Sequence of chain 1.C:
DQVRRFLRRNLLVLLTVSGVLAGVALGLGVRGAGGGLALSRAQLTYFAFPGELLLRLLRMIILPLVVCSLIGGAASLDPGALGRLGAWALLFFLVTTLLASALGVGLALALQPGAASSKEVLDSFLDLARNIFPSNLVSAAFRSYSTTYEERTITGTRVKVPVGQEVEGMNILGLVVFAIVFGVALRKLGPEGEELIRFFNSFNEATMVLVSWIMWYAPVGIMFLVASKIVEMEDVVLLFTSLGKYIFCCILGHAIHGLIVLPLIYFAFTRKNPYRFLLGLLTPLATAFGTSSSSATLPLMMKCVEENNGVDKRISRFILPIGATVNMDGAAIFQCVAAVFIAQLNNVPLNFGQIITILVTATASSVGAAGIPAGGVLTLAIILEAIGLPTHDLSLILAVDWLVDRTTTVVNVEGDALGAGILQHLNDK

Binding-site contacts:
Ligand atom O contacts residue GLY438 of chain 1.C at 3.8 Å.
Ligand atom N contacts residue ASP472 of chain 1.C at 2.4 Å (salt-bridge).
Ligand atom OXT contacts residue THR476 of chain 1.C at 3.4 Å.
Ligand atom C contacts residue ASP472 of chain 1.C at 3.7 Å.
Ligand atom O contacts residue ASP472 of chain 1.C at 4.0 Å.
Ligand atom OXT contacts residue SER361 of chain 1.C at 3.6 Å (h-bond).
Ligand atom C contacts residue THR475 of chain 1.C at 4.4 Å.
Ligand atom CB contacts residue ALA437 of chain 1.C at 3.4 Å (hydrophobic).
Ligand atom C contacts residue THR476 of chain 1.C at 4.2 Å.
Ligand atom OXT contacts residue ASN479 of chain 1.C at 3.5 Å (h-bond).
Ligand atom N contacts residue THR475 of chain 1.C at 4.4 Å.
Ligand atom N contacts residue GLY443 of chain 1.C at 4.0 Å.
Ligand atom OXT contacts residue ASP472 of chain 1.C at 4.3 Å.
Ligand atom C contacts residue SER361 of chain 1.C at 4.3 Å.
Ligand atom C contacts residue ILE439 of chain 1.C at 4.3 Å (hydrophobic).
Ligand atom O contacts residue ALA437 of chain 1.C at 4.4 Å.
Ligand atom CA contacts residue THR475 of chain 1.C at 4.2 Å.
Ligand atom O contacts residue ILE439 of chain 1.C at 3.5 Å (h-bond).
Ligand atom N contacts residue PRO440 of chain 1.C at 2.6 Å (h-bond).
Ligand atom N contacts residue GLY442 of chain 1.C at 3.7 Å.
Ligand atom O contacts residue SER359 of chain 1.C at 3.2 Å (h-bond).
Ligand atom O contacts residue SER361 of chain 1.C at 4.2 Å.
Ligand atom CB contacts residue MET395 of chain 1.C at 4.2 Å (hydrophobic).
Ligand atom CA contacts residue ASP472 of chain 1.C at 3.3 Å.
Ligand atom CA contacts residue PRO440 of chain 1.C at 3.9 Å (hydrophobic).
Ligand atom C contacts residue SER359 of chain 1.C at 4.2 Å.
Ligand atom C contacts residue PRO440 of chain 1.C at 4.3 Å (hydrophobic).
Ligand atom O contacts residue SER360 of chain 1.C at 4.5 Å.
Ligand atom O contacts residue PRO440 of chain 1.C at 4.0 Å.
Ligand atom CB contacts residue ALA398 of chain 1.C at 4.3 Å (hydrophobic).
Ligand atom O contacts residue THR476 of chain 1.C at 4.3 Å.
Ligand atom CB contacts residue GLY443 of chain 1.C at 4.2 Å.
Ligand atom CA contacts residue ILE439 of chain 1.C at 4.2 Å (hydrophobic).
Ligand atom OXT contacts residue THR475 of chain 1.C at 4.0 Å.
Ligand atom CB contacts residue ILE439 of chain 1.C at 4.0 Å (hydrophobic).
Ligand atom N contacts residue ILE439 of chain 1.C at 3.6 Å.
Ligand atom CB contacts residue GLY442 of chain 1.C at 3.9 Å.

This protein binds this small molecule.
Small molecule (SMILES): C[C@H](N)C(=O)O